Sequence of chain 14.D:
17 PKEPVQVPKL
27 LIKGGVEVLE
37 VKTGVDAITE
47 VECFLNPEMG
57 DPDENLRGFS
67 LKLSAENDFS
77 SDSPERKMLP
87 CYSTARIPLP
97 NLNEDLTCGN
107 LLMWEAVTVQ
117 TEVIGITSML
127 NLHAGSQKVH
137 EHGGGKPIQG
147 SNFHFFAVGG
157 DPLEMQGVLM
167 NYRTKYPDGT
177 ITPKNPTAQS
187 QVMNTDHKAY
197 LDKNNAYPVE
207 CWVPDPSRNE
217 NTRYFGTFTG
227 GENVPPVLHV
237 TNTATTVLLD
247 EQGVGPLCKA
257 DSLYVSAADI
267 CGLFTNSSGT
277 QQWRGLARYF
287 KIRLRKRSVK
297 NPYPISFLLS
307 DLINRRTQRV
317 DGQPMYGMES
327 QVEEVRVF

Binding-site contacts:
Ligand atom C1 contacts residue SER274 of chain 14.C at 4.1 Å.
Ligand atom C5 contacts residue ASN272 of chain 14.C at 4.1 Å.
Ligand atom O8 contacts residue LYS68 of chain 14.C at 3.4 Å.
Ligand atom O9 contacts residue LEU67 of chain 14.C at 3.4 Å.
Ligand atom C10 contacts residue PHE75 of chain 14.D at 4.1 Å (hydrophobic).
Ligand atom O1A contacts residue LYS68 of chain 14.C at 2.8 Å.
Ligand atom O8 contacts residue GLN278 of chain 14.C at 3.4 Å (h-bond).
Ligand atom C10 contacts residue GLN278 of chain 14.C at 4.0 Å.
Ligand atom C7 contacts residue GLN278 of chain 14.C at 3.8 Å.
Ligand atom C1 contacts residue LYS68 of chain 14.C at 3.6 Å.
Ligand atom C9 contacts residue LYS68 of chain 14.C at 3.8 Å.
Ligand atom C11 contacts residue THR276 of chain 14.C at 3.3 Å.
Ligand atom O9 contacts residue LYS68 of chain 14.C at 2.9 Å (salt-bridge).
Ligand atom O1B contacts residue SER274 of chain 14.C at 2.9 Å (h-bond).
Ligand atom C11 contacts residue ASN272 of chain 14.C at 3.6 Å.
Ligand atom C11 contacts residue PHE75 of chain 14.D at 3.3 Å (hydrophobic).
Ligand atom N5 contacts residue ASN272 of chain 14.C at 3.2 Å (h-bond).
Ligand atom O1B contacts residue THR276 of chain 14.C at 3.5 Å (h-bond).
Ligand atom C9 contacts residue LEU67 of chain 14.C at 4.1 Å (hydrophobic).
Ligand atom O1A contacts residue ASN272 of chain 14.C at 3.6 Å (h-bond).
Ligand atom C11 contacts residue PHE65 of chain 14.C at 3.4 Å (hydrophobic).
Ligand atom C9 contacts residue GLN278 of chain 14.C at 3.1 Å.
Ligand atom C8 contacts residue GLN278 of chain 14.C at 3.6 Å.
Ligand atom C6 contacts residue ASN272 of chain 14.C at 3.7 Å.
Ligand atom C10 contacts residue ASN272 of chain 14.C at 3.9 Å.
Ligand atom O1A contacts residue THR276 of chain 14.C at 2.3 Å (h-bond).
Ligand atom C11 contacts residue HIS138 of chain 14.B at 3.1 Å.
Ligand atom C11 contacts residue SER274 of chain 14.C at 4.1 Å.
Ligand atom O10 contacts residue PHE75 of chain 14.D at 3.8 Å.
Ligand atom C11 contacts residue GLN278 of chain 14.C at 3.5 Å.
Ligand atom O1B contacts residue LYS68 of chain 14.C at 3.9 Å.
Ligand atom O9 contacts residue GLN278 of chain 14.C at 3.9 Å.
Ligand atom C1 contacts residue THR276 of chain 14.C at 3.2 Å.
Ligand atom C6 contacts residue LYS68 of chain 14.C at 4.2 Å.
Ligand atom N5 contacts residue GLN278 of chain 14.C at 3.7 Å.
Ligand atom O8 contacts residue ASN272 of chain 14.C at 3.4 Å (h-bond).
Ligand atom C1 contacts residue ASN272 of chain 14.C at 4.1 Å.
Ligand atom O8 contacts residue THR276 of chain 14.C at 3.6 Å.
Ligand atom C11 contacts residue PHE270 of chain 14.C at 3.8 Å (hydrophobic).
Ligand atom O7 contacts residue LEU62 of chain 14.C at 4.0 Å.

Sequence of chain 14.C:
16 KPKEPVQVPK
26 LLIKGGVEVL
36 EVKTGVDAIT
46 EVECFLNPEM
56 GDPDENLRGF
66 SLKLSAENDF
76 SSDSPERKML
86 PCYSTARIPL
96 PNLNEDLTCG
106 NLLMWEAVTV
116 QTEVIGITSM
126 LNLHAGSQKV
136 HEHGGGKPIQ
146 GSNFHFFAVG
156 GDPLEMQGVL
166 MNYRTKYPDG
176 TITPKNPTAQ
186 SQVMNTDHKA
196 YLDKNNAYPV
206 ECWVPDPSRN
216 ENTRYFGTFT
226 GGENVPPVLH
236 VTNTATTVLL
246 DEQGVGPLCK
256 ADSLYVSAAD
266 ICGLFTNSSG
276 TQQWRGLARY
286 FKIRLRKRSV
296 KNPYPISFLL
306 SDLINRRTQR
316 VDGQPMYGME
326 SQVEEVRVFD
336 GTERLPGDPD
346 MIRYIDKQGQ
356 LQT

This small molecule binds to this protein.
Small molecule (SMILES): CC(=O)N[C@H]1[C@H]([C@H](O)[C@H](O)CO)O[C@@](O[C@H](CO)[C@@H](O)[C@@H]2O[C@@H](C(=O)O)C[C@H](O)[C@H]2NC(C)=O)(C(=O)O)C[C@@H]1O

Sequence of chain 14.B:
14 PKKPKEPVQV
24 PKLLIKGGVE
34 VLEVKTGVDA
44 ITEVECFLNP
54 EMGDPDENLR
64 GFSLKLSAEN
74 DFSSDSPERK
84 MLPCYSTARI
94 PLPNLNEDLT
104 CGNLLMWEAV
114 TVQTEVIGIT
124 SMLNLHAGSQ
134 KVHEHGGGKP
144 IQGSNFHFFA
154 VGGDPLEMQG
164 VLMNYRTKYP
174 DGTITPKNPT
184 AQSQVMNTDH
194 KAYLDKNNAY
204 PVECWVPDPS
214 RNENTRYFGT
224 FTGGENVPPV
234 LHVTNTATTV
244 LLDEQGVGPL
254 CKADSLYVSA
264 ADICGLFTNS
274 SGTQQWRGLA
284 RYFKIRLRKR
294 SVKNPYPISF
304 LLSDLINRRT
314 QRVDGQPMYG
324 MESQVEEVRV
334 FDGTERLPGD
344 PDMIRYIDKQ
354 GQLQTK